Binding-site contacts:
Ligand atom O contacts residue ARG429 of chain 1.A at 3.5 Å (salt-bridge).
Ligand atom C2 contacts residue TRP452 of chain 1.A at 4.0 Å (hydrophobic).
Ligand atom C contacts residue SER432 of chain 1.A at 3.1 Å.
Ligand atom C5 contacts residue ARG429 of chain 1.A at 3.9 Å.
Ligand atom C6 contacts residue ARG429 of chain 1.A at 3.6 Å.
Ligand atom C6 contacts residue SER432 of chain 1.A at 1.3 Å.
Ligand atom C contacts residue CYS428 of chain 1.A at 4.1 Å (hydrophobic).
Ligand atom C18 contacts residue VAL454 of chain 1.A at 4.3 Å (hydrophobic).
Ligand atom C3 contacts residue ARG429 of chain 1.A at 4.3 Å.
Ligand atom N3 contacts residue ASP456 of chain 1.A at 3.3 Å (salt-bridge).
Ligand atom C1 contacts residue GLY453 of chain 1.A at 3.6 Å.
Ligand atom C4 contacts residue SER432 of chain 1.A at 3.8 Å.
Ligand atom C5 contacts residue CYS428 of chain 1.A at 4.3 Å (hydrophobic).
Ligand atom N4 contacts residue GLY453 of chain 1.A at 3.3 Å (h-bond).
Ligand atom C contacts residue THR427 of chain 1.A at 3.9 Å.
Ligand atom C2 contacts residue THR427 of chain 1.A at 4.4 Å.
Ligand atom C1 contacts residue TRP452 of chain 1.A at 3.6 Å (hydrophobic).
Ligand atom O contacts residue HIS259 of chain 1.A at 3.0 Å (h-bond).
Ligand atom C6 contacts residue SER451 of chain 1.A at 3.2 Å.
Ligand atom C1 contacts residue THR427 of chain 1.A at 3.4 Å.
Ligand atom C5 contacts residue SER451 of chain 1.A at 3.5 Å.
Ligand atom N3 contacts residue VAL455 of chain 1.A at 2.8 Å (h-bond).
Ligand atom C4 contacts residue ARG429 of chain 1.A at 3.8 Å.
Ligand atom N3 contacts residue VAL454 of chain 1.A at 3.8 Å.
Ligand atom C2 contacts residue GLY453 of chain 1.A at 3.6 Å.
Ligand atom N3 contacts residue GLY453 of chain 1.A at 3.5 Å.
Ligand atom C18 contacts residue GLY453 of chain 1.A at 3.5 Å.
Ligand atom C contacts residue GLY453 of chain 1.A at 4.3 Å.
Ligand atom N2 contacts residue THR427 of chain 1.A at 4.3 Å.
Ligand atom C contacts residue SER451 of chain 1.A at 3.7 Å.
Ligand atom C3 contacts residue GLY453 of chain 1.A at 4.3 Å.
Ligand atom C6 contacts residue HIS259 of chain 1.A at 3.9 Å.
Ligand atom C5 contacts residue TRP452 of chain 1.A at 4.2 Å (hydrophobic).
Ligand atom N2 contacts residue GLY453 of chain 1.A at 3.5 Å.
Ligand atom C18 contacts residue VAL455 of chain 1.A at 4.0 Å (hydrophobic).
Ligand atom N2 contacts residue TRP452 of chain 1.A at 4.4 Å.
Ligand atom C5 contacts residue SER432 of chain 1.A at 2.6 Å.
Ligand atom O contacts residue SER451 of chain 1.A at 3.8 Å.
Ligand atom O contacts residue SER432 of chain 1.A at 2.1 Å (h-bond).
Ligand atom C contacts residue TRP452 of chain 1.A at 3.7 Å (hydrophobic).

Sequence of chain 1.A:
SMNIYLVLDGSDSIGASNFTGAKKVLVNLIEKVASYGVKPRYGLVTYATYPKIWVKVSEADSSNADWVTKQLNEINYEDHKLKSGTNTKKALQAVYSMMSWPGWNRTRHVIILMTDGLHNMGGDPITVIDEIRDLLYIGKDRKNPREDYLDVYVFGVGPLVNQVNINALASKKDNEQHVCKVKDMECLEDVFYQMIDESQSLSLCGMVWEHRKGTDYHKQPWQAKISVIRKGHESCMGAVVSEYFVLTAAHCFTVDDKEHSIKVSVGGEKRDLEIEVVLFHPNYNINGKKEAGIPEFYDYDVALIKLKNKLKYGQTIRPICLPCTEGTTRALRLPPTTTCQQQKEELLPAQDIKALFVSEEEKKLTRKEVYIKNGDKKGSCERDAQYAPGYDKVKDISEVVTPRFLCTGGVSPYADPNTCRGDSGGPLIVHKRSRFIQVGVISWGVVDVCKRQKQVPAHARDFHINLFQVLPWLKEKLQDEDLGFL

A protein and the small-molecule ligand that binds it are described below.
Small molecule (SMILES): [H]/N=C(\N)Nc1ccc(C(=O)O)cc1